Sequence of chain 1.B:
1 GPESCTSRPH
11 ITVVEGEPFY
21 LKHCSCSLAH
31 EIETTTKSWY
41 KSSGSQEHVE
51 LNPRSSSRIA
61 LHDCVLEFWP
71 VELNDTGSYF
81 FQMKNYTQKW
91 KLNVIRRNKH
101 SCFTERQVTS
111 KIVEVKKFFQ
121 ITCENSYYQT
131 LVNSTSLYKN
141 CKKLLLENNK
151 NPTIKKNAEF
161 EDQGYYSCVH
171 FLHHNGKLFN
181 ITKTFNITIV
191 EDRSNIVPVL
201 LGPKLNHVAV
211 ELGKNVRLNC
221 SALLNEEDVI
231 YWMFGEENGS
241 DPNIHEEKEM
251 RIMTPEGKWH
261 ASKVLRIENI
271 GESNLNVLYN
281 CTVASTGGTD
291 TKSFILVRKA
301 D

Sequence of chain 1.C:
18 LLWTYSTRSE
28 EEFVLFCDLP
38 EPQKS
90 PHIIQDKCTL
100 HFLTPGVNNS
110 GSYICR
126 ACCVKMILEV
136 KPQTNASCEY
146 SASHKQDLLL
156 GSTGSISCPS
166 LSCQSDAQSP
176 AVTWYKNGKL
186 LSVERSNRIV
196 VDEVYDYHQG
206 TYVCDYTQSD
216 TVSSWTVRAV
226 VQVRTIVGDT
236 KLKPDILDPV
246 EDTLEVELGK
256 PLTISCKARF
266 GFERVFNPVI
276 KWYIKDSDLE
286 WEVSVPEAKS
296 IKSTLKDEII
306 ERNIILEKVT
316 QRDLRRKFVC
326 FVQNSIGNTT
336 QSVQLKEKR

The protein below binds the small molecule below.
Small molecule (SMILES): CC(=O)N[C@H]1[C@H](O[C@H]2[C@H](O)[C@@H](NC(C)=O)CO[C@@H]2CO)O[C@H](CO)[C@@H](O)[C@@H]1O

Binding-site contacts:
Ligand atom C4 contacts residue SER262 of chain 1.B at 4.3 Å.
Ligand atom C8 contacts residue VAL264 of chain 1.B at 3.8 Å (hydrophobic).
Ligand atom C7 contacts residue ASN219 of chain 1.B at 3.3 Å.
Ligand atom C5 contacts residue SER221 of chain 1.B at 3.4 Å.
Ligand atom C6 contacts residue SER221 of chain 1.B at 3.6 Å.
Ligand atom C8 contacts residue SER262 of chain 1.B at 4.0 Å.
Ligand atom C5 contacts residue ASN219 of chain 1.B at 3.6 Å.
Ligand atom C1 contacts residue SER221 of chain 1.B at 4.0 Å.
Ligand atom C8 contacts residue HIS260 of chain 1.B at 4.4 Å.
Ligand atom C7 contacts residue MET250 of chain 1.B at 3.8 Å (hydrophobic).
Ligand atom O6 contacts residue ASP247 of chain 1.C at 4.0 Å.
Ligand atom C3 contacts residue ASN219 of chain 1.B at 3.7 Å.
Ligand atom C8 contacts residue ARG217 of chain 1.B at 3.4 Å.
Ligand atom O4 contacts residue SER262 of chain 1.B at 4.0 Å.
Ligand atom N2 contacts residue VAL264 of chain 1.B at 4.2 Å.
Ligand atom C1 contacts residue ASN219 of chain 1.B at 1.4 Å.
Ligand atom N2 contacts residue ASN219 of chain 1.B at 2.9 Å (h-bond).
Ligand atom C2 contacts residue ASN219 of chain 1.B at 2.5 Å.
Ligand atom C7 contacts residue SER262 of chain 1.B at 4.2 Å.
Ligand atom C5 contacts residue SER262 of chain 1.B at 3.8 Å.
Ligand atom N2 contacts residue ILE252 of chain 1.B at 4.4 Å.
Ligand atom O3 contacts residue ILE252 of chain 1.B at 3.9 Å.
Ligand atom O5 contacts residue SER221 of chain 1.B at 3.4 Å (h-bond).
Ligand atom C7 contacts residue VAL264 of chain 1.B at 4.0 Å (hydrophobic).
Ligand atom O5 contacts residue ASN219 of chain 1.B at 2.3 Å (h-bond).
Ligand atom C8 contacts residue ILE252 of chain 1.B at 3.8 Å (hydrophobic).
Ligand atom C4 contacts residue ASN219 of chain 1.B at 4.2 Å.
Ligand atom C3 contacts residue SER262 of chain 1.B at 4.2 Å.
Ligand atom O5 contacts residue SER262 of chain 1.B at 4.4 Å.
Ligand atom C1 contacts residue SER262 of chain 1.B at 4.2 Å.
Ligand atom O7 contacts residue ASN219 of chain 1.B at 3.1 Å (h-bond).
Ligand atom O7 contacts residue SER262 of chain 1.B at 4.2 Å.
Ligand atom O7 contacts residue MET250 of chain 1.B at 3.5 Å (h-bond).
Ligand atom C8 contacts residue MET250 of chain 1.B at 3.9 Å (hydrophobic).